The protein below binds the small molecule below.
Small molecule (SMILES): CC(=O)N[C@@H]1[C@@H](O)[C@H](O)[C@@H](CO)O[C@H]1O

Sequence of chain 1.B:
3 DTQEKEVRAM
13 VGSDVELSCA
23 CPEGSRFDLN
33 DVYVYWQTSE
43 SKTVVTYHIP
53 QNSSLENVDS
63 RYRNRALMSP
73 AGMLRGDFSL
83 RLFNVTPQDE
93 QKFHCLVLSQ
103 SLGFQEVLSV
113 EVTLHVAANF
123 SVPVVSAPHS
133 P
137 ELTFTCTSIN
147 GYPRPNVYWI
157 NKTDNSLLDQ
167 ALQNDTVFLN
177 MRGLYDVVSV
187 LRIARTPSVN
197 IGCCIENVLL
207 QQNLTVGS

Binding-site contacts:
Ligand atom N2 contacts residue GLN208 of chain 1.B at 4.3 Å.
Ligand atom C5 contacts residue ASN121 of chain 1.B at 3.8 Å.
Ligand atom C5 contacts residue LEU210 of chain 1.B at 4.0 Å (hydrophobic).
Ligand atom N2 contacts residue ASN121 of chain 1.B at 3.4 Å (h-bond).
Ligand atom O6 contacts residue GLN208 of chain 1.B at 2.9 Å.
Ligand atom O7 contacts residue GLN208 of chain 1.B at 3.9 Å.
Ligand atom O5 contacts residue ASN121 of chain 1.B at 2.7 Å (h-bond).
Ligand atom O5 contacts residue GLN208 of chain 1.B at 3.5 Å (h-bond).
Ligand atom C8 contacts residue GLN208 of chain 1.B at 3.7 Å.
Ligand atom C4 contacts residue ASN121 of chain 1.B at 4.4 Å.
Ligand atom C1 contacts residue GLN208 of chain 1.B at 3.6 Å.
Ligand atom O6 contacts residue LEU210 of chain 1.B at 3.2 Å.
Ligand atom C7 contacts residue GLN208 of chain 1.B at 3.5 Å.
Ligand atom C4 contacts residue LEU210 of chain 1.B at 4.1 Å (hydrophobic).
Ligand atom C7 contacts residue ASN121 of chain 1.B at 3.9 Å.
Ligand atom C3 contacts residue ASN121 of chain 1.B at 3.9 Å.
Ligand atom C5 contacts residue GLN208 of chain 1.B at 3.2 Å.
Ligand atom C6 contacts residue GLN208 of chain 1.B at 3.0 Å.
Ligand atom O3 contacts residue LEU210 of chain 1.B at 4.3 Å.
Ligand atom C2 contacts residue ASN121 of chain 1.B at 2.6 Å.
Ligand atom O5 contacts residue LEU210 of chain 1.B at 3.4 Å.
Ligand atom C1 contacts residue ASN121 of chain 1.B at 1.5 Å.
Ligand atom O3 contacts residue ASN121 of chain 1.B at 4.2 Å.
Ligand atom C8 contacts residue ASN121 of chain 1.B at 3.7 Å.
Ligand atom C6 contacts residue LEU210 of chain 1.B at 4.0 Å (hydrophobic).
Ligand atom O6 contacts residue ASN209 of chain 1.B at 3.6 Å.